Sequence of chain 1.B:
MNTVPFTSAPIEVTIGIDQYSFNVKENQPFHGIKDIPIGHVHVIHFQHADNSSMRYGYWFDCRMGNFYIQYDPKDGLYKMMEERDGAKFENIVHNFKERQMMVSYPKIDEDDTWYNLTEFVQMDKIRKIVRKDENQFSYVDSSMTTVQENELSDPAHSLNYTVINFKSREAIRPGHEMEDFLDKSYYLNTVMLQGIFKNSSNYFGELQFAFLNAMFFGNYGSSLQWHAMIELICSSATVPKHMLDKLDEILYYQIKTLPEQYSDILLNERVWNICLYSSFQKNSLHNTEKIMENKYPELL

Binding-site contacts:
Ligand atom C3 contacts residue VAL107 of chain 1.B at 3.6 Å (hydrophobic).
Ligand atom C4 contacts residue PHE34 of chain 1.B at 4.5 Å (hydrophobic).
Ligand atom C3 contacts residue GLN32 of chain 1.B at 3.9 Å.
Ligand atom N contacts residue ASN27 of chain 1.B at 4.0 Å.
Ligand atom C2 contacts residue VAL107 of chain 1.B at 3.6 Å (hydrophobic).
Ligand atom N contacts residue VAL28 of chain 1.B at 3.9 Å.
Ligand atom O contacts residue PHE34 of chain 1.B at 3.4 Å.
Ligand atom O2 contacts residue GLN104 of chain 1.B at 2.8 Å (h-bond).
Ligand atom C4 contacts residue VAL107 of chain 1.B at 4.1 Å (hydrophobic).
Ligand atom C4 contacts residue MET106 of chain 1.B at 4.2 Å (hydrophobic).
Ligand atom C5 contacts residue GLN104 of chain 1.B at 3.5 Å.
Ligand atom C6 contacts residue GLN104 of chain 1.B at 3.4 Å.
Ligand atom C7 contacts residue GLN104 of chain 1.B at 3.7 Å.
Ligand atom O1 contacts residue VAL107 of chain 1.B at 4.3 Å.
Ligand atom N1 contacts residue MET106 of chain 1.B at 3.9 Å.
Ligand atom N contacts residue PHE34 of chain 1.B at 4.1 Å.
Ligand atom C1 contacts residue VAL107 of chain 1.B at 3.9 Å (hydrophobic).
Ligand atom O contacts residue GLN32 of chain 1.B at 3.0 Å (h-bond).
Ligand atom C1 contacts residue PHE26 of chain 1.B at 4.3 Å (hydrophobic).
Ligand atom C8 contacts residue GLN104 of chain 1.B at 4.4 Å.
Ligand atom O1 contacts residue MET105 of chain 1.B at 3.9 Å.
Ligand atom C3 contacts residue PHE34 of chain 1.B at 4.3 Å (hydrophobic).
Ligand atom C5 contacts residue MET106 of chain 1.B at 3.5 Å (hydrophobic).
Ligand atom C contacts residue ASN27 of chain 1.B at 3.4 Å.
Ligand atom N contacts residue PHE26 of chain 1.B at 4.1 Å.
Ligand atom N contacts residue VAL107 of chain 1.B at 4.0 Å.
Ligand atom C contacts residue PHE26 of chain 1.B at 4.1 Å (hydrophobic).
Ligand atom O contacts residue VAL107 of chain 1.B at 3.8 Å.
Ligand atom O1 contacts residue MET106 of chain 1.B at 3.8 Å.
Ligand atom C1 contacts residue ASN27 of chain 1.B at 4.1 Å.
Ligand atom O1 contacts residue PHE34 of chain 1.B at 3.9 Å.
Ligand atom F2 contacts residue GLN104 of chain 1.B at 3.9 Å.
Ligand atom O2 contacts residue MET105 of chain 1.B at 4.1 Å.
Ligand atom N contacts residue GLN32 of chain 1.B at 3.1 Å (h-bond).
Ligand atom C1 contacts residue GLN32 of chain 1.B at 4.0 Å.

This small molecule binds to this protein.
Small molecule (SMILES): Cc1cc(C(=O)NCC[C@H](O)C(F)(F)F)on1